Binding-site contacts:
Ligand atom C18 contacts residue LYS493 of chain 1.A at 3.5 Å.
Ligand atom C14 contacts residue HIS115 of chain 1.A at 3.6 Å.
Ligand atom C13 contacts residue GLU111 of chain 1.A at 3.7 Å.
Ligand atom C4 contacts residue THR254 of chain 1.A at 3.8 Å.
Ligand atom N5 contacts residue GLU251 of chain 1.A at 3.7 Å.
Ligand atom CL1 contacts residue ARG112 of chain 1.A at 3.6 Å.
Ligand atom C13 contacts residue ARG112 of chain 1.A at 3.4 Å.
Ligand atom N7 contacts residue GLU251 of chain 1.A at 3.0 Å (salt-bridge).
Ligand atom C19 contacts residue PRO492 of chain 1.A at 3.5 Å (hydrophobic).
Ligand atom CL2 contacts residue GLN496 of chain 1.A at 3.5 Å.
Ligand atom CL1 contacts residue LEU255 of chain 1.A at 3.5 Å.
Ligand atom N5 contacts residue THR254 of chain 1.A at 3.5 Å.
Ligand atom C13 contacts residue PHE114 of chain 1.A at 3.4 Å (hydrophobic).
Ligand atom C4 contacts residue THR220 of chain 1.A at 3.8 Å.
Ligand atom C23 contacts residue PHE114 of chain 1.A at 3.4 Å (hydrophobic).
Ligand atom C17 contacts residue ARG112 of chain 1.A at 3.7 Å.
Ligand atom N5 contacts residue THR220 of chain 1.A at 3.8 Å.
Ligand atom C8 contacts residue PRO492 of chain 1.A at 3.8 Å (hydrophobic).
Ligand atom C19 contacts residue ARG112 of chain 1.A at 3.8 Å.
Ligand atom N2 contacts residue ARG112 of chain 1.A at 3.3 Å (salt-bridge).
Ligand atom C19 contacts residue THR220 of chain 1.A at 3.5 Å.
Ligand atom N22 contacts residue GLU111 of chain 1.A at 3.3 Å (salt-bridge).
Ligand atom N22 contacts residue PHE114 of chain 1.A at 2.9 Å (h-bond).
Ligand atom C14 contacts residue ARG112 of chain 1.A at 3.6 Å.
Ligand atom C15 contacts residue ARG112 of chain 1.A at 3.7 Å.
Ligand atom N22 contacts residue GLU250 of chain 1.A at 3.5 Å (salt-bridge).
Ligand atom C17 contacts residue LYS493 of chain 1.A at 3.8 Å.
Ligand atom CL2 contacts residue LEU255 of chain 1.A at 3.7 Å.
Ligand atom N7 contacts residue LEU255 of chain 1.A at 3.7 Å.
Ligand atom C11 contacts residue THR254 of chain 1.A at 3.5 Å.
Ligand atom N22 contacts residue THR109 of chain 1.A at 3.0 Å (h-bond).
Ligand atom CL2 contacts residue GLN258 of chain 1.A at 3.6 Å.
Ligand atom C12 contacts residue PHE114 of chain 1.A at 3.4 Å (hydrophobic).
Ligand atom CL1 contacts residue THR254 of chain 1.A at 3.3 Å.
Ligand atom CL1 contacts residue GLN258 of chain 1.A at 3.6 Å.
Ligand atom C3 contacts residue THR220 of chain 1.A at 3.8 Å.
Ligand atom C14 contacts residue THR219 of chain 1.A at 3.6 Å.
Ligand atom N7 contacts residue PRO492 of chain 1.A at 3.4 Å.
Ligand atom C13 contacts residue HIS115 of chain 1.A at 3.7 Å.
Ligand atom C8 contacts residue ARG112 of chain 1.A at 3.7 Å.

Sequence of chain 1.A:
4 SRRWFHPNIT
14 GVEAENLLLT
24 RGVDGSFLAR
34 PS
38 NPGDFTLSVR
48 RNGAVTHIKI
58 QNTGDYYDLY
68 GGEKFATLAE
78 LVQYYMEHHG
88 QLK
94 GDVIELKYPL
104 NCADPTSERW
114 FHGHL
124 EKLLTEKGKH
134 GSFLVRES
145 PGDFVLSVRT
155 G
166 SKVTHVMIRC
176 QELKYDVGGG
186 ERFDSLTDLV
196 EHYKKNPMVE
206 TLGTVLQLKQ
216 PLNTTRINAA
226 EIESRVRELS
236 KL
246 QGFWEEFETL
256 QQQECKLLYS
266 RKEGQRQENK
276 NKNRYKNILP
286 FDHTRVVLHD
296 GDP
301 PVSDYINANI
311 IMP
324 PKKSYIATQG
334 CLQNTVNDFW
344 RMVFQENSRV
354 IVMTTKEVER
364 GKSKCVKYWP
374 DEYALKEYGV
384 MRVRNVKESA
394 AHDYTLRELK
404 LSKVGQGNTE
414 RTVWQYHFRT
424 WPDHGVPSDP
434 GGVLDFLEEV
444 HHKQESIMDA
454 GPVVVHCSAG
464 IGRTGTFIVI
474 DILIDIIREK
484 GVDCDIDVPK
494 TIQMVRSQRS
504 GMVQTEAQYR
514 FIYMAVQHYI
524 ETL

This protein binds this small molecule.
Small molecule (SMILES): CC1(N)CCN(c2cnc(-c3cccc(Cl)c3Cl)c(N)n2)CC1